Sequence of chain 2.C:
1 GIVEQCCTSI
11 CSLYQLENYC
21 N

Sequence of chain 2.D:
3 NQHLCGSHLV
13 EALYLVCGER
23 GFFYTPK

Sequence of chain 1.A:
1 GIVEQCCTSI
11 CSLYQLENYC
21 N

Binding-site contacts:
Ligand atom CM contacts residue LEU13 of chain 1.A at 3.9 Å (hydrophobic).
Ligand atom C6 contacts residue TYR14 of chain 1.A at 3.6 Å (hydrophobic).
Ligand atom C1 contacts residue TYR14 of chain 2.C at 3.5 Å (hydrophobic).
Ligand atom C1 contacts residue TYR14 of chain 1.A at 4.2 Å (hydrophobic).
Ligand atom C6 contacts residue TYR14 of chain 2.C at 3.6 Å (hydrophobic).
Ligand atom C2 contacts residue LEU13 of chain 2.C at 3.8 Å (hydrophobic).
Ligand atom O1 contacts residue LEU13 of chain 1.A at 4.5 Å.
Ligand atom C contacts residue GLU17 of chain 2.C at 4.5 Å.
Ligand atom C1 contacts residue LEU13 of chain 1.A at 3.9 Å (hydrophobic).
Ligand atom C2 contacts residue TYR14 of chain 2.C at 3.3 Å (hydrophobic).
Ligand atom C5 contacts residue TYR14 of chain 1.A at 4.0 Å (hydrophobic).
Ligand atom CM contacts residue LEU13 of chain 2.C at 4.1 Å (hydrophobic).
Ligand atom C5 contacts residue GLU17 of chain 1.A at 4.4 Å.
Ligand atom C contacts residue LEU13 of chain 1.A at 4.0 Å (hydrophobic).
Ligand atom C3 contacts residue LEU13 of chain 2.C at 4.0 Å (hydrophobic).
Ligand atom CM contacts residue GLU17 of chain 2.C at 3.5 Å.
Ligand atom CM contacts residue VAL18 of chain 2.D at 3.3 Å (hydrophobic).
Ligand atom C5 contacts residue LEU13 of chain 1.A at 3.9 Å (hydrophobic).
Ligand atom O1 contacts residue TYR14 of chain 1.A at 3.2 Å (h-bond).
Ligand atom O2 contacts residue LEU13 of chain 2.C at 4.1 Å.
Ligand atom O1 contacts residue TYR14 of chain 2.C at 4.0 Å.
Ligand atom O4 contacts residue GLU17 of chain 1.A at 3.9 Å.
Ligand atom O2 contacts residue LEU13 of chain 1.A at 4.2 Å.
Ligand atom C3 contacts residue TYR14 of chain 2.C at 3.3 Å (hydrophobic).
Ligand atom O2 contacts residue GLU17 of chain 2.C at 3.5 Å (salt-bridge).
Ligand atom C contacts residue TYR14 of chain 2.C at 3.7 Å (hydrophobic).
Ligand atom C5 contacts residue TYR14 of chain 2.C at 3.8 Å (hydrophobic).
Ligand atom C2 contacts residue LEU13 of chain 1.A at 4.4 Å (hydrophobic).
Ligand atom C6 contacts residue LEU13 of chain 1.A at 3.6 Å (hydrophobic).
Ligand atom O2 contacts residue TYR14 of chain 2.C at 3.9 Å.
Ligand atom O4 contacts residue VAL18 of chain 1.B at 3.7 Å.
Ligand atom C4 contacts residue TYR14 of chain 2.C at 3.9 Å (hydrophobic).
Ligand atom C contacts residue TYR14 of chain 1.A at 3.9 Å (hydrophobic).

Sequence of chain 1.B:
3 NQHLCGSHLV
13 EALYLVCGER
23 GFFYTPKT

The protein below binds the small molecule below.
Small molecule (SMILES): COC(=O)c1ccc(O)cc1